Sequence of chain 1.A:
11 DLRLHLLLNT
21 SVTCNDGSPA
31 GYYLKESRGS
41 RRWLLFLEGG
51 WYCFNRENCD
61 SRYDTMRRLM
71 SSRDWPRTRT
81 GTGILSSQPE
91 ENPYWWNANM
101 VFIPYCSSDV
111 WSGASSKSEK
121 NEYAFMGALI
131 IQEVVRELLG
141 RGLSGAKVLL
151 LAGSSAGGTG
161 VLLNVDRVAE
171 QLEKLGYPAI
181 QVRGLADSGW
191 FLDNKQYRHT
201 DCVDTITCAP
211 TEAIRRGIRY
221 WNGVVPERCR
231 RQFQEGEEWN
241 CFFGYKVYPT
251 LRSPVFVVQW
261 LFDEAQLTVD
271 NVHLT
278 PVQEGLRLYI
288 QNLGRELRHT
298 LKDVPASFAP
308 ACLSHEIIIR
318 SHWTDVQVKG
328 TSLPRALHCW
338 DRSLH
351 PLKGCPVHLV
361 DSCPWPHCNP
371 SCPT

The protein below binds the small molecule below.
Small molecule (SMILES): O=C(O)c1cc2c(s1)-c1ccccc1OC2

Binding-site contacts:
Ligand atom O01 contacts residue GLY50 of chain 1.A at 3.2 Å (h-bond).
Ligand atom O01 contacts residue TRP51 of chain 1.A at 2.8 Å (h-bond).
Ligand atom C04 contacts residue TRP51 of chain 1.A at 4.0 Å (hydrophobic).
Ligand atom C12 contacts residue ILE214 of chain 1.A at 3.9 Å (hydrophobic).
Ligand atom C10 contacts residue PRO210 of chain 1.A at 4.1 Å (hydrophobic).
Ligand atom C12 contacts residue THR159 of chain 1.A at 4.0 Å.
Ligand atom O01 contacts residue SER155 of chain 1.A at 3.2 Å (h-bond).
Ligand atom C13 contacts residue THR159 of chain 1.A at 3.7 Å.
Ligand atom C05 contacts residue ALA265 of chain 1.A at 3.9 Å (hydrophobic).
Ligand atom C10 contacts residue PHE243 of chain 1.A at 4.1 Å (hydrophobic).
Ligand atom O01 contacts residue ALA156 of chain 1.A at 3.0 Å (h-bond).
Ligand atom O03 contacts residue SER155 of chain 1.A at 3.5 Å.
Ligand atom C15 contacts residue PHE191 of chain 1.A at 3.4 Å (hydrophobic).
Ligand atom O08 contacts residue VAL269 of chain 1.A at 4.0 Å.
Ligand atom C11 contacts residue PHE243 of chain 1.A at 4.0 Å (hydrophobic).
Ligand atom O03 contacts residue HIS312 of chain 1.A at 3.4 Å (h-bond).
Ligand atom S16 contacts residue ALA156 of chain 1.A at 3.6 Å.
Ligand atom C05 contacts residue PHE191 of chain 1.A at 3.8 Å (hydrophobic).
Ligand atom C12 contacts residue PHE242 of chain 1.A at 3.6 Å (hydrophobic).
Ligand atom C12 contacts residue PHE191 of chain 1.A at 3.9 Å (hydrophobic).
Ligand atom C02 contacts residue TRP51 of chain 1.A at 3.4 Å (hydrophobic).
Ligand atom C02 contacts residue SER155 of chain 1.A at 3.5 Å.
Ligand atom C07 contacts residue TRP51 of chain 1.A at 3.8 Å (hydrophobic).
Ligand atom C06 contacts residue PHE191 of chain 1.A at 3.5 Å (hydrophobic).
Ligand atom C14 contacts residue PHE191 of chain 1.A at 3.4 Å (hydrophobic).
Ligand atom C07 contacts residue PHE191 of chain 1.A at 3.8 Å (hydrophobic).
Ligand atom C11 contacts residue PHE242 of chain 1.A at 3.8 Å (hydrophobic).
Ligand atom C11 contacts residue ILE214 of chain 1.A at 3.4 Å (hydrophobic).
Ligand atom C10 contacts residue ILE214 of chain 1.A at 3.9 Å (hydrophobic).
Ligand atom S16 contacts residue PHE191 of chain 1.A at 4.0 Å.
Ligand atom C13 contacts residue PHE191 of chain 1.A at 3.6 Å (hydrophobic).
Ligand atom C10 contacts residue PHE191 of chain 1.A at 3.8 Å (hydrophobic).
Ligand atom C02 contacts residue ALA156 of chain 1.A at 3.7 Å (hydrophobic).
Ligand atom C09 contacts residue PHE191 of chain 1.A at 3.5 Å (hydrophobic).
Ligand atom C07 contacts residue VAL269 of chain 1.A at 4.0 Å (hydrophobic).
Ligand atom C11 contacts residue PHE191 of chain 1.A at 4.0 Å (hydrophobic).
Ligand atom O03 contacts residue TRP51 of chain 1.A at 3.4 Å (h-bond).
Ligand atom C04 contacts residue ALA156 of chain 1.A at 4.0 Å (hydrophobic).
Ligand atom C06 contacts residue TRP51 of chain 1.A at 3.9 Å (hydrophobic).
Ligand atom C05 contacts residue TRP51 of chain 1.A at 3.6 Å (hydrophobic).